Binding-site contacts:
Ligand atom N8 contacts residue THR57 of chain 3.A at 3.4 Å (h-bond).
Ligand atom O6 contacts residue ILE54 of chain 3.A at 3.7 Å.
Ligand atom C5 contacts residue THR57 of chain 3.A at 4.1 Å.
Ligand atom N3 contacts residue ASN254 of chain 4.A at 3.4 Å (h-bond).
Ligand atom N9 contacts residue ASN254 of chain 4.A at 4.2 Å.
Ligand atom N8 contacts residue LEU170 of chain 4.A at 4.0 Å.
Ligand atom N3 contacts residue ARG176 of chain 4.A at 3.0 Å (salt-bridge).
Ligand atom N8 contacts residue ALA56 of chain 3.A at 3.9 Å.
Ligand atom O6 contacts residue PHE159 of chain 4.A at 4.1 Å.
Ligand atom N7 contacts residue ALA56 of chain 3.A at 3.7 Å.
Ligand atom N1 contacts residue PHE159 of chain 4.A at 3.6 Å.
Ligand atom C5 contacts residue PHE159 of chain 4.A at 3.3 Å (hydrophobic).
Ligand atom O2 contacts residue PHE159 of chain 4.A at 4.0 Å.
Ligand atom N9 contacts residue ARG176 of chain 4.A at 3.9 Å.
Ligand atom C4 contacts residue ARG176 of chain 4.A at 3.8 Å.
Ligand atom N8 contacts residue ASP58 of chain 3.A at 4.2 Å.
Ligand atom C4 contacts residue PHE159 of chain 4.A at 3.3 Å (hydrophobic).
Ligand atom N7 contacts residue PHE159 of chain 4.A at 3.5 Å.
Ligand atom O2 contacts residue ARG176 of chain 4.A at 3.0 Å (salt-bridge).
Ligand atom O2 contacts residue ASN254 of chain 4.A at 4.2 Å.
Ligand atom O6 contacts residue TYR8 of chain 3.A at 3.9 Å.
Ligand atom N8 contacts residue PHE159 of chain 4.A at 3.5 Å.
Ligand atom C2 contacts residue VAL227 of chain 4.A at 3.9 Å (hydrophobic).
Ligand atom C6 contacts residue GLN228 of chain 4.A at 3.7 Å.
Ligand atom N9 contacts residue THR57 of chain 3.A at 4.2 Å.
Ligand atom N7 contacts residue THR57 of chain 3.A at 2.9 Å (h-bond).
Ligand atom O2 contacts residue GLN228 of chain 4.A at 3.8 Å.
Ligand atom O6 contacts residue GLN228 of chain 4.A at 2.9 Å (h-bond).
Ligand atom C2 contacts residue PHE159 of chain 4.A at 3.7 Å (hydrophobic).
Ligand atom O6 contacts residue THR57 of chain 3.A at 3.9 Å.
Ligand atom C2 contacts residue ARG176 of chain 4.A at 3.6 Å.
Ligand atom C2 contacts residue ASN254 of chain 4.A at 4.0 Å.
Ligand atom N3 contacts residue PHE159 of chain 4.A at 3.7 Å.
Ligand atom O2 contacts residue SER226 of chain 4.A at 3.6 Å.
Ligand atom C2 contacts residue GLN228 of chain 4.A at 3.9 Å.
Ligand atom N1 contacts residue GLN228 of chain 4.A at 3.0 Å (h-bond).
Ligand atom C4 contacts residue ASN254 of chain 4.A at 3.9 Å.
Ligand atom N9 contacts residue PHE159 of chain 4.A at 3.4 Å.
Ligand atom O2 contacts residue VAL227 of chain 4.A at 2.8 Å (h-bond).
Ligand atom C6 contacts residue PHE159 of chain 4.A at 3.5 Å (hydrophobic).

A small-molecule ligand and the protein it binds are described below.
Small molecule (SMILES): O=c1[nH]c(=O)c2nn[nH]c2[nH]1

Sequence of chain 4.A:
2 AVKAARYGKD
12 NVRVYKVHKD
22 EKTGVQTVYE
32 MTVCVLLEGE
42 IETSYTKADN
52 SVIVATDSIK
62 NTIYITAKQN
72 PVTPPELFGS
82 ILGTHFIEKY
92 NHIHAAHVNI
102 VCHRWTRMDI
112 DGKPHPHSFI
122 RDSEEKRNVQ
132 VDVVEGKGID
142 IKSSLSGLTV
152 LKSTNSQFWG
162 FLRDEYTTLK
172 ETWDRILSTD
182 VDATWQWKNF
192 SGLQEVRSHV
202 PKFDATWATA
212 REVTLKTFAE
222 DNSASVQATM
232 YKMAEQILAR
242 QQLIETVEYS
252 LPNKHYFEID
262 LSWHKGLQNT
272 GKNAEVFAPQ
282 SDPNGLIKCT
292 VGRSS

Sequence of chain 3.A:
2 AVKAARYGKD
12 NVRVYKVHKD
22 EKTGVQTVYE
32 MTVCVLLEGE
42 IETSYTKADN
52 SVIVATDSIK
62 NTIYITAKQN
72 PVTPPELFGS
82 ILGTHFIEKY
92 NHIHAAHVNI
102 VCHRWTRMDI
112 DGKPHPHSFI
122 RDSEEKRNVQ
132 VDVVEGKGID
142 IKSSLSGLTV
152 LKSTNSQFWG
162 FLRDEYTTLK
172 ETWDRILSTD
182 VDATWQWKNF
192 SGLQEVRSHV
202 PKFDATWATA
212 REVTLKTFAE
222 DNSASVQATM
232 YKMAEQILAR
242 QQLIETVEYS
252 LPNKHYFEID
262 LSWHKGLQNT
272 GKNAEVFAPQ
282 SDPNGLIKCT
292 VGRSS